This protein binds this small molecule.
Small molecule (SMILES): Cc1cc2c3c(c1C)C(C)(C)C[C@@H](O)N3c1c(nc(O)[nH]c1=O)N2C[C@H](O)[C@H](O)[C@H](O)COP(=O)(O)O

Binding-site contacts:
Ligand atom O4 contacts residue ILE171 of chain 1.A at 2.9 Å (h-bond).
Ligand atom O1 contacts residue GLN190 of chain 1.A at 3.0 Å (h-bond).
Ligand atom C12 contacts residue ICB1 of chain 1.F at 3.5 Å.
Ligand atom C15 contacts residue THR153 of chain 1.A at 3.4 Å.
Ligand atom O6 contacts residue MET225 of chain 1.A at 3.3 Å.
Ligand atom O6 contacts residue PRO226 of chain 1.A at 3.3 Å (h-bond).
Ligand atom O2 contacts residue ICB1 of chain 1.F at 2.0 Å.
Ligand atom O3 contacts residue ARG173 of chain 1.A at 2.7 Å (salt-bridge).
Ligand atom O7 contacts residue SER170 of chain 1.A at 3.2 Å.
Ligand atom C17 contacts residue THR153 of chain 1.A at 3.5 Å.
Ligand atom O8 contacts residue ASN168 of chain 1.A at 2.9 Å (h-bond).
Ligand atom O4 contacts residue SER223 of chain 1.A at 3.5 Å (h-bond).
Ligand atom O10 contacts residue LYS391 of chain 1.A at 2.6 Å (salt-bridge).
Ligand atom C2 contacts residue ARG173 of chain 1.A at 3.4 Å.
Ligand atom C2 contacts residue ALA172 of chain 1.A at 3.5 Å (hydrophobic).
Ligand atom P1 contacts residue MN1 of chain 1.B at 3.4 Å.
Ligand atom O8 contacts residue GLU233 of chain 1.A at 3.1 Å (salt-bridge).
Ligand atom N1 contacts residue ICB1 of chain 1.F at 3.1 Å.
Ligand atom C1 contacts residue GLN190 of chain 1.A at 3.5 Å.
Ligand atom N2 contacts residue ILE171 of chain 1.A at 3.3 Å (h-bond).
Ligand atom O1 contacts residue ICB1 of chain 1.F at 3.3 Å.
Ligand atom O8 contacts residue HIS191 of chain 1.A at 3.2 Å (h-bond).
Ligand atom P1 contacts residue K1 of chain 1.C at 3.4 Å.
Ligand atom O7 contacts residue K1 of chain 1.C at 3.0 Å.
Ligand atom N2 contacts residue ICB1 of chain 1.F at 3.3 Å.
Ligand atom O10 contacts residue PRO226 of chain 1.A at 3.5 Å.
Ligand atom C4 contacts residue ILE171 of chain 1.A at 3.3 Å (hydrophobic).
Ligand atom O5 contacts residue GLN190 of chain 1.A at 2.9 Å (h-bond).
Ligand atom C19 contacts residue ILE171 of chain 1.A at 3.4 Å (hydrophobic).
Ligand atom O8 contacts residue K1 of chain 1.C at 2.9 Å.
Ligand atom C11 contacts residue ICB1 of chain 1.F at 3.4 Å.
Ligand atom N4 contacts residue ILE171 of chain 1.A at 3.4 Å (h-bond).
Ligand atom O9 contacts residue HIS191 of chain 1.A at 2.8 Å (h-bond).
Ligand atom O8 contacts residue MN1 of chain 1.B at 2.2 Å.
Ligand atom C2 contacts residue ICB1 of chain 1.F at 3.4 Å.
Ligand atom C1 contacts residue ICB1 of chain 1.F at 3.1 Å.
Ligand atom N2 contacts residue GLN190 of chain 1.A at 3.3 Å (h-bond).
Ligand atom C10 contacts residue ILE327 of chain 1.A at 3.4 Å (hydrophobic).
Ligand atom O7 contacts residue SER223 of chain 1.A at 3.5 Å (h-bond).
Ligand atom C6 contacts residue ILE327 of chain 1.A at 3.5 Å (hydrophobic).

Sequence of chain 1.A:
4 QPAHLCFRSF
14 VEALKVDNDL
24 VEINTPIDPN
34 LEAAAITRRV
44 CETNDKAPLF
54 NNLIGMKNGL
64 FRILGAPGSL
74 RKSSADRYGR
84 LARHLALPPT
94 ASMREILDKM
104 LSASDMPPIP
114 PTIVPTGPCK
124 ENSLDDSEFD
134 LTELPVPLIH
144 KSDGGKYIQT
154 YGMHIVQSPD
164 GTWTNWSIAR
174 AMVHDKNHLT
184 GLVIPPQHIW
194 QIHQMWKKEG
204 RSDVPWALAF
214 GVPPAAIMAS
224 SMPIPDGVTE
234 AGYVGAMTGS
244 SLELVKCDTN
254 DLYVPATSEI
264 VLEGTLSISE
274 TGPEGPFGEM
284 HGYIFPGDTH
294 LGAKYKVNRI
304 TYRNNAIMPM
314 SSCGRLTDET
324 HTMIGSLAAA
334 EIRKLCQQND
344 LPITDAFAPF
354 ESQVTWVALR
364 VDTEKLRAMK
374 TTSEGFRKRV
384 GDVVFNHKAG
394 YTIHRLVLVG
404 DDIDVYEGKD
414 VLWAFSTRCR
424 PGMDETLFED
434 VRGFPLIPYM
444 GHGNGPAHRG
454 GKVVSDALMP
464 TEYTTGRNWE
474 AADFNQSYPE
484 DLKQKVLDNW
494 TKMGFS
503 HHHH